A small-molecule ligand and the protein it binds are described below.
Small molecule (SMILES): Nc1nc2c(ncn2[C@H]2C[C@H](O)[C@@H](CO[P](=O)(O)N[P](=O)(O)OP(=O)(O)O)O2)c(=O)[nH]1

Sequence of chain 1.H:
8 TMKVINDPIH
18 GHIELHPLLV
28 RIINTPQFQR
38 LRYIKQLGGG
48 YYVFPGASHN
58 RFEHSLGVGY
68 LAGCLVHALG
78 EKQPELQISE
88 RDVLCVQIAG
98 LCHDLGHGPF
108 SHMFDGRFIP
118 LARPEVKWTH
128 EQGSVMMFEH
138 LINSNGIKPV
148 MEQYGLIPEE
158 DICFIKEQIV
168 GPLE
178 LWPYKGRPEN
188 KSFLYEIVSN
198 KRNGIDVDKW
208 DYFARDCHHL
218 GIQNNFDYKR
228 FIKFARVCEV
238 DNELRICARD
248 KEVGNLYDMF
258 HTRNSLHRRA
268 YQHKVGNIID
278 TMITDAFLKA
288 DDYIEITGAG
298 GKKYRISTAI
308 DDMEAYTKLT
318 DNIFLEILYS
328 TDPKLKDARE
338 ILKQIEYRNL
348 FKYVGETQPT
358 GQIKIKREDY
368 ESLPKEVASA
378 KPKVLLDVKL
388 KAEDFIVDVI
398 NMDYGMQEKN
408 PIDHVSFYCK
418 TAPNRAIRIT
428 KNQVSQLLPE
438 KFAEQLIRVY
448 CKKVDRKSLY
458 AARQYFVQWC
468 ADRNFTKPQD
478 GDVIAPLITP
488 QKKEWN

Binding-site contacts:
Ligand atom PA contacts residue MG1 of chain 1.WB at 3.3 Å.
Ligand atom O1A contacts residue ASP101 of chain 1.H at 2.5 Å (salt-bridge).
Ligand atom O1A contacts residue HIS127 of chain 1.H at 2.4 Å (h-bond).
Ligand atom O3' contacts residue LEU44 of chain 1.H at 3.4 Å.
Ligand atom C8 contacts residue HIS109 of chain 1.H at 3.2 Å.
Ligand atom O3' contacts residue ASP213 of chain 1.H at 2.6 Å (salt-bridge).
Ligand atom O6 contacts residue GLN269 of chain 1.H at 2.8 Å (h-bond).
Ligand atom O1G contacts residue MG1 of chain 1.XB at 1.9 Å.
Ligand atom N2 contacts residue LEU44 of chain 1.H at 3.2 Å (h-bond).
Ligand atom O2A contacts residue FE1 of chain 1.VB at 2.5 Å.
Ligand atom PA contacts residue FE1 of chain 1.VB at 3.2 Å.
Ligand atom N2 contacts residue TYR268 of chain 1.H at 3.6 Å (h-bond).
Ligand atom PA contacts residue ASP205 of chain 1.H at 3.4 Å.
Ligand atom O2B contacts residue ASP205 of chain 1.H at 3.4 Å (salt-bridge).
Ligand atom C4' contacts residue ARG58 of chain 1.H at 3.4 Å.
Ligand atom O2G contacts residue LYS206 of chain 1.H at 3.3 Å.
Ligand atom C3' contacts residue TYR209 of chain 1.H at 3.5 Å (hydrophobic).
Ligand atom O3' contacts residue GLN43 of chain 1.H at 3.2 Å (h-bond).
Ligand atom C3' contacts residue ASP213 of chain 1.H at 3.4 Å.
Ligand atom O4' contacts residue ARG58 of chain 1.H at 3.1 Å (salt-bridge).
Ligand atom O2B contacts residue MG1 of chain 1.XB at 2.4 Å.
Ligand atom O1G contacts residue LYS206 of chain 1.H at 2.9 Å (salt-bridge).
Ligand atom O4' contacts residue HIS109 of chain 1.H at 3.4 Å.
Ligand atom O1B contacts residue HIS109 of chain 1.H at 3.3 Å (h-bond).
Ligand atom O2A contacts residue HIS61 of chain 1.H at 3.5 Å (h-bond).
Ligand atom C2' contacts residue TYR268 of chain 1.H at 3.5 Å (hydrophobic).
Ligand atom O1A contacts residue FE1 of chain 1.VB at 3.2 Å.
Ligand atom PG contacts residue LYS206 of chain 1.H at 3.5 Å.
Ligand atom O5' contacts residue HIS109 of chain 1.H at 2.8 Å (h-bond).
Ligand atom O2A contacts residue ASP101 of chain 1.H at 3.0 Å (salt-bridge).
Ligand atom O2A contacts residue ASP205 of chain 1.H at 3.5 Å (salt-bridge).
Ligand atom N3A contacts residue ASP205 of chain 1.H at 2.6 Å (salt-bridge).
Ligand atom O2G contacts residue ARG260 of chain 1.H at 3.0 Å (salt-bridge).
Ligand atom O1A contacts residue MG1 of chain 1.WB at 1.9 Å.
Ligand atom O2G contacts residue TYR209 of chain 1.H at 2.6 Å (h-bond).
Ligand atom O3G contacts residue ARG260 of chain 1.H at 3.3 Å (salt-bridge).
Ligand atom O2A contacts residue ARG58 of chain 1.H at 2.6 Å (salt-bridge).
Ligand atom N1 contacts residue TYR268 of chain 1.H at 3.1 Å (h-bond).
Ligand atom C6 contacts residue GLN269 of chain 1.H at 3.4 Å.
Ligand atom PG contacts residue MG1 of chain 1.XB at 3.4 Å.